Sequence of chain 1.A:
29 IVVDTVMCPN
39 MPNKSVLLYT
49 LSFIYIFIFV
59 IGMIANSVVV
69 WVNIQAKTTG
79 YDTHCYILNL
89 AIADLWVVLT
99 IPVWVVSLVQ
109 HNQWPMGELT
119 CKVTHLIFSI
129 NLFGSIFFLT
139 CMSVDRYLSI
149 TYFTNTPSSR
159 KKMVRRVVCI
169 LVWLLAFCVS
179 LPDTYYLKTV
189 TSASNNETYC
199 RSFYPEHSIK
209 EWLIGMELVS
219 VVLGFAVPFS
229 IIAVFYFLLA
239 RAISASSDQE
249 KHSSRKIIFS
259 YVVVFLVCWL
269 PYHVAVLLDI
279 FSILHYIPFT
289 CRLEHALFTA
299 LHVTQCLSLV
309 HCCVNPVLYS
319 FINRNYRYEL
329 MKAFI

The protein below binds the small molecule below.
Small molecule (SMILES): CC(C)CCC[C@@H](C)[C@H]1CC[C@H]2[C@@H]3CC=C4C[C@@H](O)CC[C@]4(C)[C@H]3CC[C@]12C

Binding-site contacts:
Ligand atom C11 contacts residue LEU146 of chain 1.A at 4.5 Å (hydrophobic).
Ligand atom C21 contacts residue CYS139 of chain 1.A at 3.5 Å (hydrophobic).
Ligand atom C2 contacts residue PHE151 of chain 1.A at 3.6 Å (hydrophobic).
Ligand atom C24 contacts residue THR138 of chain 1.A at 3.8 Å.
Ligand atom C27 contacts residue VAL225 of chain 1.A at 4.0 Å (hydrophobic).
Ligand atom C25 contacts residue PHE135 of chain 1.A at 4.2 Å (hydrophobic).
Ligand atom C24 contacts residue ILE229 of chain 1.A at 4.5 Å (hydrophobic).
Ligand atom C12 contacts residue VAL142 of chain 1.A at 4.2 Å (hydrophobic).
Ligand atom C21 contacts residue THR138 of chain 1.A at 4.5 Å.
Ligand atom C19 contacts residue VAL166 of chain 1.A at 4.5 Å (hydrophobic).
Ligand atom C26 contacts residue PHE135 of chain 1.A at 3.5 Å (hydrophobic).
Ligand atom O1 contacts residue TYR150 of chain 1.A at 3.9 Å.
Ligand atom C1 contacts residue PHE151 of chain 1.A at 4.2 Å (hydrophobic).
Ligand atom C18 contacts residue VAL166 of chain 1.A at 3.9 Å (hydrophobic).
Ligand atom C27 contacts residue PRO226 of chain 1.A at 4.4 Å (hydrophobic).
Ligand atom C1 contacts residue LEU146 of chain 1.A at 3.6 Å (hydrophobic).
Ligand atom C2 contacts residue LEU146 of chain 1.A at 4.2 Å (hydrophobic).
Ligand atom C26 contacts residue LEU173 of chain 1.A at 4.3 Å (hydrophobic).
Ligand atom C22 contacts residue THR138 of chain 1.A at 4.4 Å.
Ligand atom C20 contacts residue CYS139 of chain 1.A at 4.3 Å (hydrophobic).
Ligand atom C19 contacts residue VAL162 of chain 1.A at 3.7 Å (hydrophobic).
Ligand atom C27 contacts residue PHE135 of chain 1.A at 3.8 Å (hydrophobic).